Binding-site contacts:
Ligand atom C2 contacts residue SER205 of chain 1.B at 4.1 Å.
Ligand atom N2 contacts residue SER205 of chain 1.B at 3.8 Å.
Ligand atom C2 contacts residue THR28 of chain 1.B at 4.2 Å.
Ligand atom C1 contacts residue THR28 of chain 1.B at 3.6 Å.
Ligand atom N2 contacts residue ASN26 of chain 1.B at 3.7 Å.
Ligand atom O3 contacts residue ASN26 of chain 1.B at 2.8 Å (h-bond).
Ligand atom C1 contacts residue SER205 of chain 1.B at 3.4 Å.
Ligand atom C1 contacts residue GLU204 of chain 1.B at 4.1 Å.
Ligand atom C5 contacts residue ASN26 of chain 1.B at 3.1 Å.
Ligand atom C1 contacts residue ASN26 of chain 1.B at 1.4 Å.
Ligand atom C6 contacts residue GLU208 of chain 1.B at 4.3 Å.
Ligand atom O5 contacts residue SER205 of chain 1.B at 3.9 Å.
Ligand atom C6 contacts residue ASN26 of chain 1.B at 3.2 Å.
Ligand atom O5 contacts residue ASN26 of chain 1.B at 2.3 Å (h-bond).
Ligand atom C3 contacts residue ASN26 of chain 1.B at 3.0 Å.
Ligand atom O6 contacts residue GLU208 of chain 1.B at 3.5 Å (salt-bridge).
Ligand atom C5 contacts residue GLU204 of chain 1.B at 4.5 Å.
Ligand atom O5 contacts residue GLU204 of chain 1.B at 3.5 Å (salt-bridge).
Ligand atom O6 contacts residue VAL147 of chain 1.B at 4.0 Å.
Ligand atom C4 contacts residue ASN26 of chain 1.B at 3.6 Å.
Ligand atom O6 contacts residue GLY148 of chain 1.B at 3.6 Å (h-bond).
Ligand atom C2 contacts residue ASN26 of chain 1.B at 2.4 Å.
Ligand atom O3 contacts residue THR28 of chain 1.B at 4.3 Å.

Sequence of chain 1.B:
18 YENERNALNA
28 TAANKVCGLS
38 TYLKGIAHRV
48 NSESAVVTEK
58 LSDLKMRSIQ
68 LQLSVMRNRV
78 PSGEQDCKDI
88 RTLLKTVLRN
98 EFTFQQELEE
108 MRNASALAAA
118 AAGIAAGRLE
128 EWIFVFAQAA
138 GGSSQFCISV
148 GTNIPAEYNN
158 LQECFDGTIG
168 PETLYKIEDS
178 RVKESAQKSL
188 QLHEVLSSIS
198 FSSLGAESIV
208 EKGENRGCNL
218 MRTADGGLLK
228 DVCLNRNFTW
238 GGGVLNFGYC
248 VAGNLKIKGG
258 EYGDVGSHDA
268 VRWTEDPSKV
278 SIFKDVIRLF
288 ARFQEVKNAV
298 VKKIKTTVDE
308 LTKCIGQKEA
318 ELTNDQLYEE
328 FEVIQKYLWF

The small molecule below binds the protein below.
Small molecule (SMILES): CC(=O)N[C@@H]1[C@@H](O)[C@H](O)[C@@H](CO)O[C@H]1O